Binding-site contacts:
Ligand atom C1 contacts residue ASN212 of chain 45.H at 1.4 Å.
Ligand atom C5 contacts residue ASN212 of chain 45.H at 3.7 Å.
Ligand atom O6 contacts residue ASN212 of chain 45.H at 4.3 Å.
Ligand atom C3 contacts residue ASN212 of chain 45.H at 3.8 Å.
Ligand atom C2 contacts residue ASN212 of chain 45.H at 2.5 Å.
Ligand atom C1 contacts residue ILE211 of chain 45.H at 4.3 Å (hydrophobic).
Ligand atom N2 contacts residue ILE211 of chain 45.H at 4.5 Å.
Ligand atom C4 contacts residue ASN212 of chain 45.H at 4.2 Å.
Ligand atom N2 contacts residue ASN212 of chain 45.H at 2.9 Å (h-bond).
Ligand atom O5 contacts residue ASN212 of chain 45.H at 2.4 Å (h-bond).
Ligand atom C7 contacts residue ASN212 of chain 45.H at 4.0 Å.

Sequence of chain 45.H:
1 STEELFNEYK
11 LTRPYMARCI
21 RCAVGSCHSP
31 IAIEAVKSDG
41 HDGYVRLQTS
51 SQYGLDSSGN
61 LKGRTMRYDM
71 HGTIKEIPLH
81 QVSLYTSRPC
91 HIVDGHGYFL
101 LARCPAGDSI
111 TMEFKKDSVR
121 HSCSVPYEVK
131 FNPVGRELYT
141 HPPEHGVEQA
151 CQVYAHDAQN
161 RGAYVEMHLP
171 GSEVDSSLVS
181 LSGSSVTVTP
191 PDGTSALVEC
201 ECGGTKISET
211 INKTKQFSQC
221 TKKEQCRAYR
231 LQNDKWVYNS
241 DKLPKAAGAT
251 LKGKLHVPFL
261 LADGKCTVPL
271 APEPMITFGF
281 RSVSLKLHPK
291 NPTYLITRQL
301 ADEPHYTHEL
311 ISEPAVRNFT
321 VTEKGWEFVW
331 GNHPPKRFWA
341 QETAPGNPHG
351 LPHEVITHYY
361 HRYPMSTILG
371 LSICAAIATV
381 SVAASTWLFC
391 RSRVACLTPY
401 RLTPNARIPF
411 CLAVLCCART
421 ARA

A small-molecule ligand and the protein it binds are described below.
Small molecule (SMILES): CC(=O)N[C@@H]1[C@@H](O)[C@H](O)[C@@H](CO)O[C@H]1O